Binding-site contacts:
Ligand atom C8 contacts residue ASN404 of chain 2.A at 3.3 Å.
Ligand atom C7 contacts residue ASN407 of chain 2.A at 3.5 Å.
Ligand atom C3 contacts residue ASN407 of chain 2.A at 3.8 Å.
Ligand atom C5 contacts residue ASN407 of chain 2.A at 3.7 Å.
Ligand atom C1 contacts residue ASN407 of chain 2.A at 1.4 Å.
Ligand atom C4 contacts residue ASN407 of chain 2.A at 4.2 Å.
Ligand atom N2 contacts residue GLY403 of chain 2.A at 4.2 Å.
Ligand atom C7 contacts residue ASN404 of chain 2.A at 3.6 Å.
Ligand atom C2 contacts residue ASN407 of chain 2.A at 2.5 Å.
Ligand atom C8 contacts residue GLY403 of chain 2.A at 3.8 Å.
Ligand atom N2 contacts residue ASN407 of chain 2.A at 2.9 Å (h-bond).
Ligand atom C7 contacts residue GLY403 of chain 2.A at 4.2 Å.
Ligand atom O7 contacts residue ASN404 of chain 2.A at 3.2 Å (h-bond).
Ligand atom O7 contacts residue ASN407 of chain 2.A at 3.6 Å.
Ligand atom O5 contacts residue ASN407 of chain 2.A at 2.4 Å (h-bond).
Ligand atom C8 contacts residue LYS400 of chain 2.A at 3.8 Å.

Sequence of chain 2.A:
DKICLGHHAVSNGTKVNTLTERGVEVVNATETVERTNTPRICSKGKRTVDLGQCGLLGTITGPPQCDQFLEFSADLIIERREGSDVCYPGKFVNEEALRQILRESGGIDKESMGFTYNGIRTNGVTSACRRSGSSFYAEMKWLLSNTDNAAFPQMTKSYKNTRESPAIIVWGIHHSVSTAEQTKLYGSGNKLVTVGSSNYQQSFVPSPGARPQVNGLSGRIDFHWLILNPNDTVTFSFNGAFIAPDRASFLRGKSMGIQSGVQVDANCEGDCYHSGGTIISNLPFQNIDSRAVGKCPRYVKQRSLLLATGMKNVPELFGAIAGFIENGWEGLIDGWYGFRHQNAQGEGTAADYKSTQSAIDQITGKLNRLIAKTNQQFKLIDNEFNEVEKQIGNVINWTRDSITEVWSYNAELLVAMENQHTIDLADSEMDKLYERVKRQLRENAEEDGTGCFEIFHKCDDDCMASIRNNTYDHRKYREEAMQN

This small molecule binds to this protein.
Small molecule (SMILES): CC(=O)N[C@@H]1[C@@H](O)[C@H](O)[C@@H](CO)O[C@H]1O